This protein binds this small molecule.
Small molecule (SMILES): CC(=O)N[C@@H]1[C@@H](O)[C@H](O)[C@@H](CO)O[C@H]1O

Binding-site contacts:
Ligand atom N2 contacts residue ASN105 of chain 1.M at 2.7 Å (h-bond).
Ligand atom C7 contacts residue ASN105 of chain 1.M at 3.5 Å.
Ligand atom C5 contacts residue ASN105 of chain 1.M at 3.7 Å.
Ligand atom C8 contacts residue ASN105 of chain 1.M at 4.5 Å.
Ligand atom C4 contacts residue ASN105 of chain 1.M at 4.1 Å.
Ligand atom O5 contacts residue ASN105 of chain 1.M at 2.4 Å (h-bond).
Ligand atom C1 contacts residue ASN105 of chain 1.M at 1.4 Å.
Ligand atom C2 contacts residue ASN105 of chain 1.M at 2.3 Å.
Ligand atom O7 contacts residue ASN105 of chain 1.M at 3.9 Å.
Ligand atom C3 contacts residue ASN105 of chain 1.M at 3.6 Å.

Sequence of chain 1.M:
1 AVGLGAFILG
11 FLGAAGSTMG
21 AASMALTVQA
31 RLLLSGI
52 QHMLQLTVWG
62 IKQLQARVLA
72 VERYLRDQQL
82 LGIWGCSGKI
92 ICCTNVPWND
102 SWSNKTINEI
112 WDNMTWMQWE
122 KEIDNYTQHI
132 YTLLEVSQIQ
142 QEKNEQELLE